Sequence of chain 1.B:
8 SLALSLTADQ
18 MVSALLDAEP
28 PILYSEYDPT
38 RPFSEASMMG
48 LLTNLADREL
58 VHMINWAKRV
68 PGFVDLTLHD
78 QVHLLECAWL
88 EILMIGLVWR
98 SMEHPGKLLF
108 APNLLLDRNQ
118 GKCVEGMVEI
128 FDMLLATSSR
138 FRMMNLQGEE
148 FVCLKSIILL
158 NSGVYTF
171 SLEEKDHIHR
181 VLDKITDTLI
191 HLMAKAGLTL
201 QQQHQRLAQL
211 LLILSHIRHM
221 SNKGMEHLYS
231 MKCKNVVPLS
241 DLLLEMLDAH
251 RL

Binding-site contacts:
Ligand atom C17 contacts residue LEU49 of chain 1.B at 3.6 Å (hydrophobic).
Ligand atom C07 contacts residue ILE127 of chain 1.B at 3.8 Å (hydrophobic).
Ligand atom O01 contacts residue ARG97 of chain 1.B at 3.4 Å (salt-bridge).
Ligand atom C18 contacts residue PHE107 of chain 1.B at 4.1 Å (hydrophobic).
Ligand atom C20 contacts residue GLU56 of chain 1.B at 3.5 Å.
Ligand atom C19 contacts residue PHE107 of chain 1.B at 3.9 Å (hydrophobic).
Ligand atom C14 contacts residue ALA53 of chain 1.B at 3.8 Å (hydrophobic).
Ligand atom C15 contacts residue ALA53 of chain 1.B at 4.1 Å (hydrophobic).
Ligand atom C13 contacts residue LEU228 of chain 1.B at 4.0 Å (hydrophobic).
Ligand atom C03 contacts residue MET124 of chain 1.B at 3.9 Å (hydrophobic).
Ligand atom O02 contacts residue THR50 of chain 1.B at 2.9 Å (h-bond).
Ligand atom C07 contacts residue LEU131 of chain 1.B at 4.1 Å (hydrophobic).
Ligand atom C14 contacts residue LEU228 of chain 1.B at 3.6 Å (hydrophobic).
Ligand atom C02 contacts residue PHE128 of chain 1.B at 3.9 Å (hydrophobic).
Ligand atom O01 contacts residue GLU56 of chain 1.B at 2.6 Å (salt-bridge).
Ligand atom C16 contacts residue MET46 of chain 1.B at 3.9 Å (hydrophobic).
Ligand atom C06 contacts residue ILE127 of chain 1.B at 3.7 Å (hydrophobic).
Ligand atom C15 contacts residue LEU243 of chain 1.B at 4.0 Å (hydrophobic).
Ligand atom O02 contacts residue LEU243 of chain 1.B at 3.2 Å.
Ligand atom C06 contacts residue GLY224 of chain 1.B at 4.0 Å.
Ligand atom C02 contacts residue MET124 of chain 1.B at 3.5 Å (hydrophobic).
Ligand atom O02 contacts residue LEU239 of chain 1.B at 3.3 Å.
Ligand atom C01 contacts residue PHE107 of chain 1.B at 3.8 Å (hydrophobic).
Ligand atom C17 contacts residue MET46 of chain 1.B at 4.1 Å (hydrophobic).
Ligand atom C15 contacts residue THR50 of chain 1.B at 3.6 Å.
Ligand atom C01 contacts residue PHE128 of chain 1.B at 3.9 Å (hydrophobic).
Ligand atom C08 contacts residue PHE107 of chain 1.B at 4.1 Å (hydrophobic).
Ligand atom C16 contacts residue LEU49 of chain 1.B at 3.6 Å (hydrophobic).
Ligand atom C18 contacts residue ALA53 of chain 1.B at 4.0 Å (hydrophobic).
Ligand atom C06 contacts residue MET91 of chain 1.B at 3.5 Å (hydrophobic).
Ligand atom C19 contacts residue GLU56 of chain 1.B at 3.7 Å.
Ligand atom C16 contacts residue LEU228 of chain 1.B at 4.1 Å (hydrophobic).
Ligand atom C14 contacts residue LEU243 of chain 1.B at 4.1 Å (hydrophobic).
Ligand atom C15 contacts residue LEU228 of chain 1.B at 3.8 Å (hydrophobic).
Ligand atom C13 contacts residue ALA53 of chain 1.B at 3.9 Å (hydrophobic).
Ligand atom C07 contacts residue MET91 of chain 1.B at 3.6 Å (hydrophobic).
Ligand atom C16 contacts residue THR50 of chain 1.B at 3.5 Å.
Ligand atom C21 contacts residue LEU90 of chain 1.B at 3.8 Å (hydrophobic).
Ligand atom C18 contacts residue LEU49 of chain 1.B at 3.9 Å (hydrophobic).
Ligand atom O01 contacts residue LEU90 of chain 1.B at 4.0 Å.

A protein and the small-molecule ligand that binds it are described below.
Small molecule (SMILES): Oc1ccc(C(c2ccc(O)cc2)C2C3CCCC2CCC3)cc1